Sequence of chain 1.A:
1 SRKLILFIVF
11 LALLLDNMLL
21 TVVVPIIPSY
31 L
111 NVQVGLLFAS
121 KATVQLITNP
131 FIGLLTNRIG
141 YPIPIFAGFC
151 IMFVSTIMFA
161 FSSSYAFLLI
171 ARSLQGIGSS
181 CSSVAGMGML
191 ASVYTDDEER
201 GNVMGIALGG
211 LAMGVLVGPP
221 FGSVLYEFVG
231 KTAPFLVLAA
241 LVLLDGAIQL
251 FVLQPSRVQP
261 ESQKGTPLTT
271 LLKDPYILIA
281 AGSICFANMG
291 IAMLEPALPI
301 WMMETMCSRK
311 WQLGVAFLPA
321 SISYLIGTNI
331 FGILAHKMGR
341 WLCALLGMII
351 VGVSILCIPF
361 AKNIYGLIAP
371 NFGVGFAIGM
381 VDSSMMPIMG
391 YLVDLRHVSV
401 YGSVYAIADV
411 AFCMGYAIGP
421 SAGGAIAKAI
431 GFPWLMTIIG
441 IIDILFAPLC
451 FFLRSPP

The small molecule below binds the protein below.
Small molecule (SMILES): [NH3+]C[C@H](O)c1ccc(O)c(O)c1

Binding-site contacts:
Ligand atom CAL contacts residue ASN288 of chain 1.A at 3.5 Å.
Ligand atom OAC contacts residue ILE291 of chain 1.A at 3.3 Å.
Ligand atom CAK contacts residue TYR416 of chain 1.A at 3.7 Å (hydrophobic).
Ligand atom OAD contacts residue ILE291 of chain 1.A at 4.2 Å.
Ligand atom CAL contacts residue ILE378 of chain 1.A at 4.2 Å (hydrophobic).
Ligand atom CAJ contacts residue TYR324 of chain 1.A at 4.2 Å (hydrophobic).
Ligand atom CAE contacts residue VAL215 of chain 1.A at 4.5 Å (hydrophobic).
Ligand atom OAD contacts residue ASN288 of chain 1.A at 2.6 Å (h-bond).
Ligand atom CAK contacts residue TYR324 of chain 1.A at 4.3 Å (hydrophobic).
Ligand atom OAB contacts residue SER321 of chain 1.A at 3.6 Å.
Ligand atom CAH contacts residue TYR416 of chain 1.A at 3.3 Å (hydrophobic).
Ligand atom OAB contacts residue VAL215 of chain 1.A at 4.2 Å.
Ligand atom CAG contacts residue ILE291 of chain 1.A at 4.0 Å (hydrophobic).
Ligand atom OAB contacts residue PHE317 of chain 1.A at 4.5 Å.
Ligand atom NAA contacts residue PHE412 of chain 1.A at 3.4 Å.
Ligand atom CAH contacts residue TYR324 of chain 1.A at 3.3 Å (hydrophobic).
Ligand atom OAC contacts residue ALA320 of chain 1.A at 3.7 Å.
Ligand atom CAI contacts residue ILE291 of chain 1.A at 4.3 Å (hydrophobic).
Ligand atom CAE contacts residue TYR416 of chain 1.A at 4.4 Å (hydrophobic).
Ligand atom NAA contacts residue TYR324 of chain 1.A at 3.7 Å.
Ligand atom OAC contacts residue TYR324 of chain 1.A at 3.8 Å.
Ligand atom CAG contacts residue TYR324 of chain 1.A at 4.0 Å (hydrophobic).
Ligand atom CAH contacts residue ASP382 of chain 1.A at 4.2 Å.
Ligand atom CAJ contacts residue ILE291 of chain 1.A at 3.6 Å (hydrophobic).
Ligand atom CAG contacts residue ILE378 of chain 1.A at 4.3 Å (hydrophobic).
Ligand atom CAL contacts residue TYR324 of chain 1.A at 4.1 Å (hydrophobic).
Ligand atom OAD contacts residue TYR416 of chain 1.A at 2.5 Å (h-bond).
Ligand atom CAL contacts residue TYR416 of chain 1.A at 3.3 Å (hydrophobic).
Ligand atom NAA contacts residue ASP382 of chain 1.A at 3.6 Å.
Ligand atom CAH contacts residue ASN288 of chain 1.A at 4.0 Å.
Ligand atom NAA contacts residue TYR416 of chain 1.A at 3.3 Å (h-bond).
Ligand atom CAF contacts residue TYR416 of chain 1.A at 3.3 Å (hydrophobic).
Ligand atom NAA contacts residue ASN288 of chain 1.A at 3.2 Å (h-bond).